Binding-site contacts:
Ligand atom N2 contacts residue ASN119 of chain 1.C at 2.9 Å (h-bond).
Ligand atom C5 contacts residue ASN119 of chain 1.C at 3.7 Å.
Ligand atom O5 contacts residue ASN119 of chain 1.C at 2.4 Å (h-bond).
Ligand atom O6 contacts residue ASN122 of chain 1.C at 4.4 Å.
Ligand atom O7 contacts residue ASN119 of chain 1.C at 3.1 Å (h-bond).
Ligand atom C1 contacts residue ASN119 of chain 1.C at 1.4 Å.
Ligand atom C7 contacts residue VAL124 of chain 1.C at 4.0 Å (hydrophobic).
Ligand atom C7 contacts residue ASN119 of chain 1.C at 3.2 Å.
Ligand atom C8 contacts residue VAL124 of chain 1.C at 3.8 Å (hydrophobic).
Ligand atom C4 contacts residue ASN119 of chain 1.C at 4.2 Å.
Ligand atom C2 contacts residue ASN119 of chain 1.C at 2.5 Å.
Ligand atom C8 contacts residue ASN119 of chain 1.C at 4.1 Å.
Ligand atom O7 contacts residue VAL124 of chain 1.C at 3.3 Å.
Ligand atom O5 contacts residue ASN122 of chain 1.C at 4.1 Å.
Ligand atom C3 contacts residue ASN119 of chain 1.C at 3.8 Å.

Sequence of chain 1.C:
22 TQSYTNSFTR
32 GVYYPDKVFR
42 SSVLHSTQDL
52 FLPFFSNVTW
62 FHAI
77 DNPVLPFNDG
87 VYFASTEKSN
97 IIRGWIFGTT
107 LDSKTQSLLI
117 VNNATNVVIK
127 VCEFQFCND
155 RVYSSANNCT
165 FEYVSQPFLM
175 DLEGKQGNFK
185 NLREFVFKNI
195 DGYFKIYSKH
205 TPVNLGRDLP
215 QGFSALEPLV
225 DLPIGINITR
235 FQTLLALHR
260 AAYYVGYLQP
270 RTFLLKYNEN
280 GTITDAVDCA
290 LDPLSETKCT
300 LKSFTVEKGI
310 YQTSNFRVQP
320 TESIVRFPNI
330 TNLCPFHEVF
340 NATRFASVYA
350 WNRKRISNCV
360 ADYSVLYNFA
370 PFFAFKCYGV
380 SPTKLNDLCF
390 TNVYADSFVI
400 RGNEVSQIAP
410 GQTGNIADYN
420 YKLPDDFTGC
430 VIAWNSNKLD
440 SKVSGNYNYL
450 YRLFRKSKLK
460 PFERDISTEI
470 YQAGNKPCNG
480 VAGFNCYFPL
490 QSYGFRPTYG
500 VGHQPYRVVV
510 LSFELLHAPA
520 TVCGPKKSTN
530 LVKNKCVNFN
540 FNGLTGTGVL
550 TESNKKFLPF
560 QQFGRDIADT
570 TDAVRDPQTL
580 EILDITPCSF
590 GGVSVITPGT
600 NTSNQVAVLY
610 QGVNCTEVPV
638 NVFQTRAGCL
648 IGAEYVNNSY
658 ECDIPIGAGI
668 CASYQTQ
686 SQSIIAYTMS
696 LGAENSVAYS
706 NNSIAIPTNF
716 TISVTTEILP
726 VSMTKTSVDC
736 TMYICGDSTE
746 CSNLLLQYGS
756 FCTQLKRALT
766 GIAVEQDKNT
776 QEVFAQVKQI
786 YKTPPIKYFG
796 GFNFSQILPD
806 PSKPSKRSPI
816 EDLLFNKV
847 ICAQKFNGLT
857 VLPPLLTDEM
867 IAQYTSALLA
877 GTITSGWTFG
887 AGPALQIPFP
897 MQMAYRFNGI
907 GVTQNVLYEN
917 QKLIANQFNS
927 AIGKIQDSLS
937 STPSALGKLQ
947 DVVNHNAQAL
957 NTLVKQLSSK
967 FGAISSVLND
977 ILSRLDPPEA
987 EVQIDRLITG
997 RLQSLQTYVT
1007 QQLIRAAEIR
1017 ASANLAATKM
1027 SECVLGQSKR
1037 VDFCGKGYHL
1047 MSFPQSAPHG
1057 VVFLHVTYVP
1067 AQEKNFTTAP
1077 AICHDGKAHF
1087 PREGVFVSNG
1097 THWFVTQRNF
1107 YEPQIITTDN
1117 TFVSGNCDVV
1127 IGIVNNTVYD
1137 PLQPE

This protein binds this small molecule.
Small molecule (SMILES): CC(=O)N[C@@H]1[C@@H](O)[C@H](O)[C@@H](CO)O[C@H]1O